Sequence of chain 1.B:
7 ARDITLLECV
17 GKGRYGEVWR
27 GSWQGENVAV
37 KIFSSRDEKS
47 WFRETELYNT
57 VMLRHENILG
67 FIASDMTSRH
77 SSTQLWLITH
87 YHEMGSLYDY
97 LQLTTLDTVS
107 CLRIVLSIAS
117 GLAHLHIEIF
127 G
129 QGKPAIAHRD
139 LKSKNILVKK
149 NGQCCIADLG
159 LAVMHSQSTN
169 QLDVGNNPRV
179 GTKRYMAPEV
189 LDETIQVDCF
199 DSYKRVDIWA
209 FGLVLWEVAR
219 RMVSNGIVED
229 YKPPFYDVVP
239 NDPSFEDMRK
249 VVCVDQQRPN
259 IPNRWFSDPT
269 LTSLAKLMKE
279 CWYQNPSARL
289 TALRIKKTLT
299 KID

Binding-site contacts:
Ligand atom O6 contacts residue THR101 of chain 1.B at 3.8 Å.
Ligand atom S4 contacts residue THR101 of chain 1.B at 3.8 Å.
Ligand atom O5 contacts residue THR101 of chain 1.B at 3.8 Å.
Ligand atom C7 contacts residue THR100 of chain 1.B at 3.9 Å.
Ligand atom C3 contacts residue SER106 of chain 1.B at 3.4 Å.
Ligand atom C7 contacts residue LEU102 of chain 1.B at 4.3 Å (hydrophobic).
Ligand atom C7 contacts residue TYR96 of chain 1.B at 3.8 Å (hydrophobic).
Ligand atom O1 contacts residue SER106 of chain 1.B at 3.0 Å (h-bond).
Ligand atom C2 contacts residue SER106 of chain 1.B at 3.7 Å.
Ligand atom O6 contacts residue SER106 of chain 1.B at 3.4 Å (h-bond).
Ligand atom C7 contacts residue THR101 of chain 1.B at 3.4 Å.
Ligand atom O6 contacts residue ASP103 of chain 1.B at 2.7 Å (salt-bridge).
Ligand atom C3 contacts residue ASP103 of chain 1.B at 4.0 Å.
Ligand atom O6 contacts residue LEU102 of chain 1.B at 3.3 Å.
Ligand atom C2 contacts residue TYR96 of chain 1.B at 3.9 Å (hydrophobic).
Ligand atom C7 contacts residue SER106 of chain 1.B at 4.3 Å.
Ligand atom S4 contacts residue LEU102 of chain 1.B at 4.3 Å.
Ligand atom S4 contacts residue SER106 of chain 1.B at 4.0 Å.
Ligand atom O1 contacts residue TYR96 of chain 1.B at 3.6 Å (h-bond).
Ligand atom S4 contacts residue ASP103 of chain 1.B at 4.0 Å.

A protein and the small-molecule ligand that binds it are described below.
Small molecule (SMILES): O=S1(=O)CC(O)C1